A small-molecule ligand and the protein it binds are described below.
Small molecule (SMILES): N[C@@H](Cc1c[nH]c2c(Br)cc(Br)cc12)C(=O)O

Binding-site contacts:
Ligand atom OXT contacts residue TYR177 of chain 1.B at 2.7 Å (h-bond).
Ligand atom BR1 contacts residue PHE54 of chain 1.B at 3.9 Å.
Ligand atom NE1 contacts residue GLY153 of chain 1.B at 3.5 Å.
Ligand atom N contacts residue HIS182 of chain 1.B at 3.0 Å (h-bond).
Ligand atom CG contacts residue PHE54 of chain 1.B at 3.8 Å (hydrophobic).
Ligand atom CD1 contacts residue MET149 of chain 1.B at 3.6 Å (hydrophobic).
Ligand atom CE2 contacts residue PHE54 of chain 1.B at 3.7 Å (hydrophobic).
Ligand atom NE1 contacts residue MET149 of chain 1.B at 3.2 Å (h-bond).
Ligand atom C contacts residue FE21 of chain 1.G at 2.8 Å.
Ligand atom CD2 contacts residue PHE54 of chain 1.B at 3.4 Å (hydrophobic).
Ligand atom O contacts residue TYR177 of chain 1.B at 3.6 Å.
Ligand atom C contacts residue HIS182 of chain 1.B at 3.8 Å.
Ligand atom CE2 contacts residue GLY153 of chain 1.B at 3.7 Å.
Ligand atom CZ3 contacts residue ILE156 of chain 1.B at 3.9 Å (hydrophobic).
Ligand atom CH2 contacts residue LEU227 of chain 1.B at 4.0 Å (hydrophobic).
Ligand atom CB contacts residue FE21 of chain 1.G at 3.9 Å.
Ligand atom BR2 contacts residue ALA152 of chain 1.B at 3.8 Å.
Ligand atom CH2 contacts residue ILE156 of chain 1.B at 3.2 Å (hydrophobic).
Ligand atom CZ2 contacts residue ILE156 of chain 1.B at 3.5 Å (hydrophobic).
Ligand atom OXT contacts residue PHE58 of chain 1.B at 4.0 Å.
Ligand atom BR2 contacts residue ILE156 of chain 1.B at 4.0 Å.
Ligand atom N contacts residue PHE157 of chain 1.B at 3.9 Å.
Ligand atom BR2 contacts residue MET149 of chain 1.B at 3.7 Å.
Ligand atom CA contacts residue FE21 of chain 1.G at 3.0 Å.
Ligand atom CD1 contacts residue GLY153 of chain 1.B at 3.6 Å.
Ligand atom BR2 contacts residue LEU126 of chain 1.B at 3.9 Å.
Ligand atom O contacts residue HIS182 of chain 1.B at 3.1 Å (h-bond).
Ligand atom CE3 contacts residue PHE54 of chain 1.B at 3.0 Å (hydrophobic).
Ligand atom BR2 contacts residue SER224 of chain 1.B at 3.1 Å.
Ligand atom CG contacts residue GLY153 of chain 1.B at 4.0 Å.
Ligand atom N contacts residue GLU186 of chain 1.B at 3.1 Å (salt-bridge).
Ligand atom O contacts residue FE21 of chain 1.G at 2.0 Å.
Ligand atom CE3 contacts residue PHE157 of chain 1.B at 3.8 Å (hydrophobic).
Ligand atom CA contacts residue HIS182 of chain 1.B at 4.0 Å.
Ligand atom C contacts residue TYR177 of chain 1.B at 3.4 Å (hydrophobic).
Ligand atom CB contacts residue PHE58 of chain 1.B at 3.5 Å (hydrophobic).
Ligand atom CZ3 contacts residue PHE54 of chain 1.B at 3.5 Å (hydrophobic).
Ligand atom CA contacts residue PHE157 of chain 1.B at 3.7 Å (hydrophobic).
Ligand atom O contacts residue HIS89 of chain 1.B at 2.9 Å.
Ligand atom N contacts residue FE21 of chain 1.G at 2.2 Å.

Sequence of chain 1.B:
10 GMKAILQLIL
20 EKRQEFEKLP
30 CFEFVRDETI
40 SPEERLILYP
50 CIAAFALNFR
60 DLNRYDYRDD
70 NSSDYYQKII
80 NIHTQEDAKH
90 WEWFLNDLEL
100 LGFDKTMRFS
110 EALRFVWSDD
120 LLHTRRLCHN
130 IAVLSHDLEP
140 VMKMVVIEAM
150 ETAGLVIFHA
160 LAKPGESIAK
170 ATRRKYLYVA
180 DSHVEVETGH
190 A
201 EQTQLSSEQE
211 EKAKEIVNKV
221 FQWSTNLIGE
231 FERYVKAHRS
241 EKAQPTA